Binding-site contacts:
Ligand atom O4 contacts residue TYR50 of chain 1.B at 3.8 Å.
Ligand atom C6 contacts residue HIS47 of chain 1.B at 3.5 Å.
Ligand atom O2 contacts residue GLA1 of chain 1.YA at 0.1 Å (h-bond).
Ligand atom O5 contacts residue TYR248 of chain 1.B at 3.4 Å.
Ligand atom C3 contacts residue ASP49 of chain 1.B at 3.4 Å.
Ligand atom C3 contacts residue GLA1 of chain 1.YA at 0.0 Å.
Ligand atom C4 contacts residue GLA1 of chain 1.YA at 0.1 Å.
Ligand atom O6 contacts residue LEU190 of chain 1.B at 3.8 Å.
Ligand atom O3 contacts residue ASP49 of chain 1.B at 2.5 Å (salt-bridge).
Ligand atom C3 contacts residue TYR248 of chain 1.B at 3.8 Å (hydrophobic).
Ligand atom O4 contacts residue GLA1 of chain 1.YA at 0.1 Å (h-bond).
Ligand atom O3 contacts residue GLY189 of chain 1.B at 3.6 Å.
Ligand atom O3 contacts residue THR187 of chain 1.B at 3.6 Å.
Ligand atom C4 contacts residue TYR248 of chain 1.B at 3.8 Å (hydrophobic).
Ligand atom C2 contacts residue TYR248 of chain 1.B at 3.4 Å (hydrophobic).
Ligand atom C2 contacts residue GLA1 of chain 1.YA at 0.1 Å.
Ligand atom O6 contacts residue HIS47 of chain 1.B at 2.8 Å (h-bond).
Ligand atom C2 contacts residue ASP191 of chain 1.B at 3.8 Å.
Ligand atom C3 contacts residue ASP191 of chain 1.B at 3.7 Å.
Ligand atom C5 contacts residue GLA1 of chain 1.YA at 0.1 Å.
Ligand atom O4 contacts residue ASP49 of chain 1.B at 2.7 Å (salt-bridge).
Ligand atom O2 contacts residue PEG1 of chain 1.KA at 3.4 Å.
Ligand atom O4 contacts residue TYR248 of chain 1.B at 2.7 Å (h-bond).
Ligand atom O5 contacts residue GLA1 of chain 1.YA at 0.1 Å (h-bond).
Ligand atom C4 contacts residue ASP49 of chain 1.B at 3.4 Å.
Ligand atom O1 contacts residue GLA1 of chain 1.YA at 1.3 Å.
Ligand atom C6 contacts residue GLA1 of chain 1.YA at 0.1 Å.
Ligand atom O3 contacts residue LEU190 of chain 1.B at 3.8 Å.
Ligand atom O2 contacts residue ASP191 of chain 1.B at 3.0 Å (salt-bridge).
Ligand atom O6 contacts residue GLU46 of chain 1.B at 2.6 Å (salt-bridge).
Ligand atom C6 contacts residue GLU46 of chain 1.B at 3.4 Å.
Ligand atom O3 contacts residue GLA1 of chain 1.YA at 0.0 Å (h-bond).
Ligand atom O2 contacts residue THR187 of chain 1.B at 3.0 Å (h-bond).
Ligand atom O3 contacts residue GLY188 of chain 1.B at 3.0 Å (h-bond).
Ligand atom C1 contacts residue GLA1 of chain 1.YA at 0.1 Å.
Ligand atom C6 contacts residue GLY366 of chain 1.B at 3.7 Å.
Ligand atom O6 contacts residue GLA1 of chain 1.YA at 0.1 Å (h-bond).
Ligand atom O5 contacts residue GLY367 of chain 1.B at 3.3 Å.
Ligand atom O1 contacts residue TYR248 of chain 1.B at 3.7 Å.
Ligand atom O3 contacts residue TYR248 of chain 1.B at 3.6 Å.

Sequence of chain 1.B:
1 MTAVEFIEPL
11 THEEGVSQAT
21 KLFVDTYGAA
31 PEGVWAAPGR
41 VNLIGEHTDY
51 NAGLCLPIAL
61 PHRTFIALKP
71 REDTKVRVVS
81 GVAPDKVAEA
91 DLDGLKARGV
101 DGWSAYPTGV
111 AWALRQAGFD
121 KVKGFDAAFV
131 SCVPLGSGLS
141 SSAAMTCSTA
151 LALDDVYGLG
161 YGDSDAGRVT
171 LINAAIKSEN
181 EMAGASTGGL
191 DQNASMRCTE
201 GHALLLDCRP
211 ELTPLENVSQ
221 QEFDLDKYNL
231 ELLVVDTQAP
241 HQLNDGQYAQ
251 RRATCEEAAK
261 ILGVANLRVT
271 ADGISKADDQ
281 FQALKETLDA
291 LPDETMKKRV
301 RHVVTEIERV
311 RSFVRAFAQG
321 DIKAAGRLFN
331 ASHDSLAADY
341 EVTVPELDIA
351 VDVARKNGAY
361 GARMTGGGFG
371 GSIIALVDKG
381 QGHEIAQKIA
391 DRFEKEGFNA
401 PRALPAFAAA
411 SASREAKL

A small-molecule ligand and the protein it binds are described below.
Small molecule (SMILES): OC[C@H]1O[C@@H](O)[C@H](O)[C@@H](O)[C@H]1O